Sequence of chain 1.D:
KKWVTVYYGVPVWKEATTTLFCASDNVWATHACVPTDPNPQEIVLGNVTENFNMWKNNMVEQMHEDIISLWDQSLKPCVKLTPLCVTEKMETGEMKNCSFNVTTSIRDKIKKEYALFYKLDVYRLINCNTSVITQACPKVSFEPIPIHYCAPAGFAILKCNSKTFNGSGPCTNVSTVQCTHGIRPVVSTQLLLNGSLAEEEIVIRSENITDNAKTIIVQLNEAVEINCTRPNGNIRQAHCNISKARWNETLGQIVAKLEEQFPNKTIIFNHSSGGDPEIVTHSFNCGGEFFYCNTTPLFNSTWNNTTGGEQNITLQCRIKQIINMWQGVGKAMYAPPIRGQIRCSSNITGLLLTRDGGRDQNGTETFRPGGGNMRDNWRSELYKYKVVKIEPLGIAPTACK

This small molecule binds to this protein.
Small molecule (SMILES): CC(=O)N[C@H]1[C@H](O[C@H]2[C@H](O)[C@@H](NC(C)=O)CO[C@@H]2CO)O[C@H](CO)[C@@H](O)[C@@H]1O

Binding-site contacts:
Ligand atom C5 contacts residue ASN424 of chain 1.D at 3.7 Å.
Ligand atom C5 contacts residue ASN347 of chain 1.D at 4.5 Å.
Ligand atom C6 contacts residue ASN424 of chain 1.D at 4.5 Å.
Ligand atom C3 contacts residue NAG1 of chain 1.AB at 3.6 Å.
Ligand atom O6 contacts residue ASN424 of chain 1.D at 3.9 Å.
Ligand atom O7 contacts residue NAG1 of chain 1.BB at 4.2 Å.
Ligand atom C8 contacts residue GLN423 of chain 1.D at 3.3 Å.
Ligand atom C1 contacts residue NAG1 of chain 1.AB at 4.0 Å.
Ligand atom N2 contacts residue GLN423 of chain 1.D at 4.1 Å.
Ligand atom C1 contacts residue ASN347 of chain 1.D at 4.3 Å.
Ligand atom C7 contacts residue GLN423 of chain 1.D at 3.6 Å.
Ligand atom O3 contacts residue NAG1 of chain 1.AB at 4.5 Å.
Ligand atom N2 contacts residue ASN424 of chain 1.D at 2.9 Å (h-bond).
Ligand atom C2 contacts residue NAG1 of chain 1.AB at 4.1 Å.
Ligand atom C3 contacts residue ASN424 of chain 1.D at 3.8 Å.
Ligand atom C6 contacts residue NAG1 of chain 1.BB at 3.3 Å.
Ligand atom O5 contacts residue ASN347 of chain 1.D at 3.9 Å.
Ligand atom O7 contacts residue ASN424 of chain 1.D at 3.9 Å.
Ligand atom O6 contacts residue NAG1 of chain 1.BB at 4.1 Å.
Ligand atom N2 contacts residue NAG1 of chain 1.AB at 4.1 Å.
Ligand atom C8 contacts residue NAG1 of chain 1.BB at 3.6 Å.
Ligand atom O5 contacts residue NAG1 of chain 1.BB at 3.8 Å.
Ligand atom C1 contacts residue ASN424 of chain 1.D at 1.5 Å.
Ligand atom C8 contacts residue SER349 of chain 1.D at 4.5 Å.
Ligand atom C1 contacts residue NAG1 of chain 1.BB at 4.5 Å.
Ligand atom C5 contacts residue NAG1 of chain 1.BB at 3.4 Å.
Ligand atom C5 contacts residue NAG1 of chain 1.AB at 4.5 Å.
Ligand atom C7 contacts residue NAG1 of chain 1.BB at 4.1 Å.
Ligand atom C7 contacts residue ASN424 of chain 1.D at 3.6 Å.
Ligand atom C4 contacts residue ASN424 of chain 1.D at 4.3 Å.
Ligand atom O7 contacts residue GLN423 of chain 1.D at 4.0 Å.
Ligand atom C2 contacts residue ASN424 of chain 1.D at 2.5 Å.
Ligand atom O5 contacts residue ASN424 of chain 1.D at 2.4 Å (h-bond).